Binding-site contacts:
Ligand atom N1 contacts residue ZN1 of chain 2.B at 2.5 Å.
Ligand atom C10 contacts residue THR178 of chain 2.A at 4.0 Å.
Ligand atom C9 contacts residue CYS174 of chain 2.A at 3.8 Å (hydrophobic).
Ligand atom C10 contacts residue VAL203 of chain 2.A at 3.9 Å (hydrophobic).
Ligand atom C4 contacts residue PHE93 of chain 2.A at 4.3 Å (hydrophobic).
Ligand atom C3 contacts residue SER48 of chain 2.A at 3.5 Å.
Ligand atom N1 contacts residue CYS46 of chain 2.A at 4.2 Å.
Ligand atom N8 contacts residue CYS174 of chain 2.A at 3.3 Å (h-bond).
Ligand atom C11 contacts residue THR178 of chain 2.A at 4.1 Å.
Ligand atom C4 contacts residue LEU116 of chain 2.A at 4.1 Å (hydrophobic).
Ligand atom C5 contacts residue SER48 of chain 2.A at 3.9 Å.
Ligand atom C2 contacts residue ZN1 of chain 2.B at 3.4 Å.
Ligand atom C4 contacts residue SER48 of chain 2.A at 3.9 Å.
Ligand atom C11 contacts residue GLY293 of chain 2.A at 4.1 Å.
Ligand atom C7 contacts residue CYS174 of chain 2.A at 4.1 Å (hydrophobic).
Ligand atom C2 contacts residue SER48 of chain 2.A at 3.0 Å.
Ligand atom N8 contacts residue ZN1 of chain 2.B at 2.6 Å.
Ligand atom C12 contacts residue VAL292 of chain 2.A at 4.0 Å (hydrophobic).
Ligand atom C7 contacts residue SER48 of chain 2.A at 3.5 Å.
Ligand atom N8 contacts residue CYS46 of chain 2.A at 3.4 Å (h-bond).
Ligand atom N1 contacts residue PHE93 of chain 2.A at 4.1 Å.
Ligand atom C5 contacts residue LEU141 of chain 2.A at 3.9 Å (hydrophobic).
Ligand atom C9 contacts residue VAL203 of chain 2.A at 4.0 Å (hydrophobic).
Ligand atom C6 contacts residue HIS67 of chain 2.A at 3.3 Å.
Ligand atom C5 contacts residue PHE93 of chain 2.A at 3.8 Å (hydrophobic).
Ligand atom C5 contacts residue LEU116 of chain 2.A at 4.4 Å (hydrophobic).
Ligand atom C6 contacts residue PHE93 of chain 2.A at 3.7 Å (hydrophobic).
Ligand atom C6 contacts residue SER48 of chain 2.A at 3.5 Å.
Ligand atom C7 contacts residue ZN1 of chain 2.B at 3.5 Å.
Ligand atom N1 contacts residue HIS67 of chain 2.A at 3.4 Å (h-bond).
Ligand atom C9 contacts residue ZN1 of chain 2.B at 3.5 Å.
Ligand atom C12 contacts residue SER48 of chain 2.A at 4.2 Å.
Ligand atom N8 contacts residue SER48 of chain 2.A at 3.8 Å.
Ligand atom C9 contacts residue CYS46 of chain 2.A at 3.6 Å (hydrophobic).
Ligand atom C6 contacts residue LEU141 of chain 2.A at 4.1 Å (hydrophobic).
Ligand atom C2 contacts residue CYS174 of chain 2.A at 4.3 Å (hydrophobic).
Ligand atom C11 contacts residue VAL292 of chain 2.A at 3.5 Å (hydrophobic).
Ligand atom N1 contacts residue SER48 of chain 2.A at 3.0 Å (h-bond).
Ligand atom N1 contacts residue CYS174 of chain 2.A at 3.7 Å.
Ligand atom C6 contacts residue ZN1 of chain 2.B at 3.4 Å.

A protein and the small-molecule ligand that binds it are described below.
Small molecule (SMILES): c1ccc(-c2ccccn2)nc1

Sequence of chain 2.A:
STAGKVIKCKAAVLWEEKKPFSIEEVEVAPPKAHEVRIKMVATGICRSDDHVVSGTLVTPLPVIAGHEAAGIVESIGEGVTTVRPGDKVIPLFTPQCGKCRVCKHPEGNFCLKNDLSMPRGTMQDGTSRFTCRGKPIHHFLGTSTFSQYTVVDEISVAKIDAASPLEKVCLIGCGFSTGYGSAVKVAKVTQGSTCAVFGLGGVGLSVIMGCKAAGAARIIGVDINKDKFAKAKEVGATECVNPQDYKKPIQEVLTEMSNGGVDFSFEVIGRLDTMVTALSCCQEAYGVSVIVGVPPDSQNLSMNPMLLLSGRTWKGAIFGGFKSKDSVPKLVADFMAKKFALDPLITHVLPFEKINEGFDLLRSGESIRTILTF